Sequence of chain 1.A:
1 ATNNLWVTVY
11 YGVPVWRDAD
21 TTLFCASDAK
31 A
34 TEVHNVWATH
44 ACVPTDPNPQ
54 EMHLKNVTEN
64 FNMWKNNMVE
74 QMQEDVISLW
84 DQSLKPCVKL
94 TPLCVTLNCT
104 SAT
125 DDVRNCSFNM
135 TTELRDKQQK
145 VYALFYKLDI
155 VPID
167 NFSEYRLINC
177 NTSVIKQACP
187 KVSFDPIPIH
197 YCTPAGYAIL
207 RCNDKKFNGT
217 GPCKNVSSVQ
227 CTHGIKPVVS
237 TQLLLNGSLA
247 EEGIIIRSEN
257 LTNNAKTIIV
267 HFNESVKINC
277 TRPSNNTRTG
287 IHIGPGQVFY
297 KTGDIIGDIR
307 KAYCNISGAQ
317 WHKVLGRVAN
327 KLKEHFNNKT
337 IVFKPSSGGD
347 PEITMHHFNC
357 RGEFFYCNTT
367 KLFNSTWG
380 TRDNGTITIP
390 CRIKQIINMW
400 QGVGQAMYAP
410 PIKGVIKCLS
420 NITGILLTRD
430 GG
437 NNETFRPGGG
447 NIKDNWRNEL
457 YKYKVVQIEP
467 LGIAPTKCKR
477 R

This protein binds this small molecule.
Small molecule (SMILES): CC(=O)N[C@@H]1[C@@H](O)[C@H](O)[C@@H](CO)O[C@H]1O

Binding-site contacts:
Ligand atom O5 contacts residue ASN133 of chain 1.A at 2.4 Å (h-bond).
Ligand atom C1 contacts residue GLN142 of chain 1.A at 4.0 Å.
Ligand atom C6 contacts residue GLN142 of chain 1.A at 3.3 Å.
Ligand atom C7 contacts residue ASN133 of chain 1.A at 4.1 Å.
Ligand atom C6 contacts residue ASN133 of chain 1.A at 4.5 Å.
Ligand atom C5 contacts residue GLN142 of chain 1.A at 3.8 Å.
Ligand atom C2 contacts residue ASN133 of chain 1.A at 2.5 Å.
Ligand atom C1 contacts residue ASN133 of chain 1.A at 1.5 Å.
Ligand atom N2 contacts residue ASN133 of chain 1.A at 3.0 Å (h-bond).
Ligand atom C5 contacts residue ASN133 of chain 1.A at 3.7 Å.
Ligand atom C3 contacts residue ASN133 of chain 1.A at 3.9 Å.
Ligand atom O6 contacts residue GLN142 of chain 1.A at 3.7 Å.
Ligand atom O5 contacts residue GLN142 of chain 1.A at 3.0 Å (h-bond).
Ligand atom C4 contacts residue ASN133 of chain 1.A at 4.3 Å.